Sequence of chain 1.C:
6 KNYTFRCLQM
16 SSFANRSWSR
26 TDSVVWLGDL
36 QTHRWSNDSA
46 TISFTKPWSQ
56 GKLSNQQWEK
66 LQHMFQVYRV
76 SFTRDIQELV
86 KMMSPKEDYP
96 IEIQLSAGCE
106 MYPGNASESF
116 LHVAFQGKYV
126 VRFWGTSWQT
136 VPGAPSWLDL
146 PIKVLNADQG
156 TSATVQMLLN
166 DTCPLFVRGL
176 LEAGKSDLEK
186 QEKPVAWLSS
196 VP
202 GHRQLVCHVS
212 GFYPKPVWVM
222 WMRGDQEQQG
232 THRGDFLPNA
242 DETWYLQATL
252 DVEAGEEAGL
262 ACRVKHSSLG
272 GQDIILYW

Binding-site contacts:
Ligand atom C5 contacts residue ALA19 of chain 1.C at 4.3 Å (hydrophobic).
Ligand atom C5 contacts residue TRP23 of chain 1.C at 4.0 Å (hydrophobic).
Ligand atom O5 contacts residue ALA19 of chain 1.C at 3.4 Å.
Ligand atom C2 contacts residue ASN20 of chain 1.C at 2.5 Å.
Ligand atom C4 contacts residue ASN20 of chain 1.C at 4.2 Å.
Ligand atom C6 contacts residue ALA19 of chain 1.C at 4.0 Å (hydrophobic).
Ligand atom C7 contacts residue ASN20 of chain 1.C at 3.5 Å.
Ligand atom O6 contacts residue ALA19 of chain 1.C at 4.2 Å.
Ligand atom O7 contacts residue ASN20 of chain 1.C at 3.4 Å (h-bond).
Ligand atom C3 contacts residue ASN20 of chain 1.C at 3.8 Å.
Ligand atom C1 contacts residue TRP23 of chain 1.C at 3.9 Å (hydrophobic).
Ligand atom O5 contacts residue TRP23 of chain 1.C at 3.9 Å.
Ligand atom C5 contacts residue ASN20 of chain 1.C at 3.7 Å.
Ligand atom C1 contacts residue ALA19 of chain 1.C at 4.3 Å (hydrophobic).
Ligand atom N2 contacts residue ASN20 of chain 1.C at 3.0 Å (h-bond).
Ligand atom O5 contacts residue ASN20 of chain 1.C at 2.4 Å (h-bond).
Ligand atom C6 contacts residue TRP23 of chain 1.C at 4.0 Å (hydrophobic).
Ligand atom C1 contacts residue ASN20 of chain 1.C at 1.4 Å.

The small molecule below binds the protein below.
Small molecule (SMILES): CC(=O)N[C@@H]1[C@@H](O)[C@H](O)[C@@H](CO)O[C@H]1O